Sequence of chain 1.B:
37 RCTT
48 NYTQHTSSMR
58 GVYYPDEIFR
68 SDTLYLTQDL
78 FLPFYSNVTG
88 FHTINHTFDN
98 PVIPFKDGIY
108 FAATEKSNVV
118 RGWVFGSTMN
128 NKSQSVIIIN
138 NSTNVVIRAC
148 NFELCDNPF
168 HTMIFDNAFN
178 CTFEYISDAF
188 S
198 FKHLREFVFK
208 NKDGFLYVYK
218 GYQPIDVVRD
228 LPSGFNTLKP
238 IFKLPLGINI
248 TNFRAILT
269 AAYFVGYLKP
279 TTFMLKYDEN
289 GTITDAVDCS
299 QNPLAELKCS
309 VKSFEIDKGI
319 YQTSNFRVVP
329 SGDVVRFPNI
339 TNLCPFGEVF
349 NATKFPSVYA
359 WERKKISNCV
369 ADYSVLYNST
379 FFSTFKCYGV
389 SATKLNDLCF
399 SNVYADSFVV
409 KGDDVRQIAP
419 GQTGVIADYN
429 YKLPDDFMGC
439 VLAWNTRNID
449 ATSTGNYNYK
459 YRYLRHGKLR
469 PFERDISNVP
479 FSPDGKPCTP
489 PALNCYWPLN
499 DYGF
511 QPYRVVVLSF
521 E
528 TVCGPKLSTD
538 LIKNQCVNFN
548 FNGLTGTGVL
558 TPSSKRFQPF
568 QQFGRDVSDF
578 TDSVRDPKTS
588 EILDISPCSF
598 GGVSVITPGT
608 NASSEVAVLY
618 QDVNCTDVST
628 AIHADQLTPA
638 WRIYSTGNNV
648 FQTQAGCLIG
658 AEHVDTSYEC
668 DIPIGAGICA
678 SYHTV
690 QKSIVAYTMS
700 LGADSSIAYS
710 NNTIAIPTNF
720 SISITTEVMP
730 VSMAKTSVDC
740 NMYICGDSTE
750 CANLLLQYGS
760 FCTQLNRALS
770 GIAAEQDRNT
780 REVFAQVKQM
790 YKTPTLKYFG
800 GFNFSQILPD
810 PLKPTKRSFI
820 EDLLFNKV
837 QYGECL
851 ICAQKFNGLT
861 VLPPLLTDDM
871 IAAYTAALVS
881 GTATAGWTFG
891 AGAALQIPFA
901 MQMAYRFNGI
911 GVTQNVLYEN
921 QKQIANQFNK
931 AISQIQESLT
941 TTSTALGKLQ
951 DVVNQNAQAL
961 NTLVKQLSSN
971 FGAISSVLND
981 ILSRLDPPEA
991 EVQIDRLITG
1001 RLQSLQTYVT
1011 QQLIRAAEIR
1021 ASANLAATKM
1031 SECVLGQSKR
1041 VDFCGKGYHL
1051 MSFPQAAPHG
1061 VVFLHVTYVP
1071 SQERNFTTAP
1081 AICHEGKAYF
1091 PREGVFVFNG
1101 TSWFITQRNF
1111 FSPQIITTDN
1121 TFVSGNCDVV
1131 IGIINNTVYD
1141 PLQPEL

This small molecule binds to this protein.
Small molecule (SMILES): CC(=O)N[C@H]1[C@H](O[C@H]2[C@H](O)[C@@H](NC(C)=O)CO[C@@H]2CO)O[C@H](CO)[C@@H](O[C@@H]2O[C@H](CO[C@H]3O[C@H](CO)[C@@H](O)[C@H](O)[C@@H]3O)[C@@H](O)[C@H](O[C@H]3O[C@H](CO)[C@@H](O)[C@H](O)[C@@H]3O)[C@@H]2O)[C@@H]1O

Binding-site contacts:
Ligand atom C5 contacts residue SER804 of chain 1.B at 3.6 Å.
Ligand atom N2 contacts residue ASN802 of chain 1.B at 3.1 Å (h-bond).
Ligand atom C3 contacts residue ASN802 of chain 1.B at 3.7 Å.
Ligand atom C7 contacts residue ASN802 of chain 1.B at 4.0 Å.
Ligand atom C2 contacts residue ASN802 of chain 1.B at 2.6 Å.
Ligand atom C7 contacts residue TYR797 of chain 1.B at 4.4 Å (hydrophobic).
Ligand atom C8 contacts residue GLN805 of chain 1.B at 3.9 Å.
Ligand atom O7 contacts residue ASN802 of chain 1.B at 4.4 Å.
Ligand atom C1 contacts residue ASN802 of chain 1.B at 1.4 Å.
Ligand atom C4 contacts residue ASN802 of chain 1.B at 4.2 Å.
Ligand atom O5 contacts residue ASN802 of chain 1.B at 2.2 Å (h-bond).
Ligand atom C5 contacts residue ASN802 of chain 1.B at 3.5 Å.
Ligand atom C6 contacts residue SER804 of chain 1.B at 4.4 Å.
Ligand atom C8 contacts residue TYR797 of chain 1.B at 3.7 Å (hydrophobic).
Ligand atom O5 contacts residue SER804 of chain 1.B at 3.5 Å (h-bond).
Ligand atom C1 contacts residue SER804 of chain 1.B at 3.4 Å.